Sequence of chain 5.C:
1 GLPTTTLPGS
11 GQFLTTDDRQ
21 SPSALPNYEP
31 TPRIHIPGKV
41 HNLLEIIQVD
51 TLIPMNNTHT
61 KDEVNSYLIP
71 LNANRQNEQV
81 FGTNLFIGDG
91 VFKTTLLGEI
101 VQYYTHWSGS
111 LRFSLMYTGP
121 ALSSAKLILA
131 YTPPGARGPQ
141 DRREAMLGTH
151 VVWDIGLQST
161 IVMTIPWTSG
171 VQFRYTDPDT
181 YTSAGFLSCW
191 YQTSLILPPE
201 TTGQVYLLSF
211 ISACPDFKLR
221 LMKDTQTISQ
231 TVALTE

Binding-site contacts:
Ligand atom C2A contacts residue MET224 of chain 4.A at 3.4 Å (hydrophobic).
Ligand atom CL1 contacts residue ILE104 of chain 4.A at 3.5 Å.
Ligand atom O1B contacts residue ILE104 of chain 4.A at 3.8 Å.
Ligand atom N2 contacts residue ASN219 of chain 4.A at 3.6 Å.
Ligand atom C5C contacts residue TYR152 of chain 4.A at 3.9 Å (hydrophobic).
Ligand atom C2B contacts residue VAL188 of chain 4.A at 3.7 Å (hydrophobic).
Ligand atom O1 contacts residue MET221 of chain 4.A at 3.2 Å (h-bond).
Ligand atom C3B contacts residue TYR152 of chain 4.A at 3.7 Å (hydrophobic).
Ligand atom C5C contacts residue VAL188 of chain 4.A at 3.9 Å (hydrophobic).
Ligand atom C3C contacts residue TYR128 of chain 4.A at 3.4 Å (hydrophobic).
Ligand atom C5B contacts residue PHE186 of chain 4.A at 3.5 Å (hydrophobic).
Ligand atom N3A contacts residue PHE186 of chain 4.A at 3.9 Å.
Ligand atom C5B contacts residue MET224 of chain 4.A at 3.5 Å (hydrophobic).
Ligand atom C5C contacts residue VAL191 of chain 4.A at 3.9 Å (hydrophobic).
Ligand atom C2A contacts residue PHE186 of chain 4.A at 3.2 Å (hydrophobic).
Ligand atom O1A contacts residue PHE186 of chain 4.A at 2.8 Å.
Ligand atom C4C contacts residue VAL191 of chain 4.A at 3.5 Å (hydrophobic).
Ligand atom C2B contacts residue TYR152 of chain 4.A at 3.8 Å (hydrophobic).
Ligand atom O1A contacts residue MET224 of chain 4.A at 2.8 Å.
Ligand atom CL1 contacts residue TYR128 of chain 4.A at 3.3 Å.
Ligand atom C4B contacts residue PHE186 of chain 4.A at 3.4 Å (hydrophobic).
Ligand atom C2C contacts residue TYR197 of chain 4.A at 3.8 Å (hydrophobic).
Ligand atom C5A contacts residue MET224 of chain 4.A at 3.5 Å (hydrophobic).
Ligand atom C5 contacts residue LEU106 of chain 4.A at 3.7 Å (hydrophobic).
Ligand atom C2C contacts residue TYR128 of chain 4.A at 3.8 Å (hydrophobic).
Ligand atom C5A contacts residue VAL176 of chain 4.A at 3.2 Å (hydrophobic).
Ligand atom C31 contacts residue TYR197 of chain 4.A at 3.9 Å (hydrophobic).
Ligand atom C1B contacts residue VAL188 of chain 4.A at 3.9 Å (hydrophobic).
Ligand atom C4 contacts residue LEU106 of chain 4.A at 3.6 Å (hydrophobic).
Ligand atom N3A contacts residue PRO174 of chain 4.A at 3.7 Å.
Ligand atom C4C contacts residue VAL188 of chain 4.A at 3.9 Å (hydrophobic).
Ligand atom C5A contacts residue PHE186 of chain 4.A at 3.4 Å (hydrophobic).
Ligand atom C4A contacts residue PRO174 of chain 4.A at 3.3 Å (hydrophobic).
Ligand atom C6B contacts residue TYR128 of chain 4.A at 3.8 Å (hydrophobic).
Ligand atom C4B contacts residue MET224 of chain 4.A at 3.8 Å (hydrophobic).
Ligand atom C1C contacts residue LEU106 of chain 4.A at 3.5 Å (hydrophobic).
Ligand atom C4B contacts residue TYR152 of chain 4.A at 3.8 Å (hydrophobic).
Ligand atom C5A contacts residue ALA150 of chain 4.A at 3.9 Å (hydrophobic).
Ligand atom N3A contacts residue ALA24 of chain 4.C at 3.6 Å.
Ligand atom C1C contacts residue TYR128 of chain 4.A at 3.7 Å (hydrophobic).

Sequence of chain 4.C:
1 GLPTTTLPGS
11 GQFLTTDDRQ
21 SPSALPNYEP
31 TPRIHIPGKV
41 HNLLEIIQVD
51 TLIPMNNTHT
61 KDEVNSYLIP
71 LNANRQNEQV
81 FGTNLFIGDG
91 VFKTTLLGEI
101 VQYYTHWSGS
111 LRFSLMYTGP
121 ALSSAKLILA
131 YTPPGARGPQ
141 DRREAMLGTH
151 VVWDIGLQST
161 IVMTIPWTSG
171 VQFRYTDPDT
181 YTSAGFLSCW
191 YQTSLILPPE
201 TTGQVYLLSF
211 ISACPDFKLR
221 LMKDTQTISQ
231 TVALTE

Sequence of chain 4.A:
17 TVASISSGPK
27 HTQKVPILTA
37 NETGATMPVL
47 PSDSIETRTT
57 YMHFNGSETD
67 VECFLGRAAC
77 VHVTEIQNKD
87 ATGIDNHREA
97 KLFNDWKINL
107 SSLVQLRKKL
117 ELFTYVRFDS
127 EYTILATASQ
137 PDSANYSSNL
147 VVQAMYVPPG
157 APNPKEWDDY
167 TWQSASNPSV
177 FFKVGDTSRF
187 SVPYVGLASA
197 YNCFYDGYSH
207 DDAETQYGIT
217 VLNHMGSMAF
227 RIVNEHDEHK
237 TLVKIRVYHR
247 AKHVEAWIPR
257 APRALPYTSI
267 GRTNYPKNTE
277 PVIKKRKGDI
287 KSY

This protein binds this small molecule.
Small molecule (SMILES): Cc1cc(CCCCCOc2ccc(C3=NCCO3)cc2Cl)on1